Sequence of chain 4.A:
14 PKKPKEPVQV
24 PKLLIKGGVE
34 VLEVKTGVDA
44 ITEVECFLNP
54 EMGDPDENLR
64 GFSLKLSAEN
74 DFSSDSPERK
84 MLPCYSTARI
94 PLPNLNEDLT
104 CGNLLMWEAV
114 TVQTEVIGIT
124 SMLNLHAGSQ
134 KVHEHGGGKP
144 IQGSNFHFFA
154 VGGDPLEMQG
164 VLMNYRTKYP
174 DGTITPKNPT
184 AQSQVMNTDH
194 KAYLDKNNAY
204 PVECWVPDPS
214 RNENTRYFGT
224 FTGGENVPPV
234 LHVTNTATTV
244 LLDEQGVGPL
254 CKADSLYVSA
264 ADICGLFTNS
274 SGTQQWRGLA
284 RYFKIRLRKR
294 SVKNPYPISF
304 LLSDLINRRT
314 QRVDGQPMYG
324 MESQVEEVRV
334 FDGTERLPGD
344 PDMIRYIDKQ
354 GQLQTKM

Sequence of chain 4.E:
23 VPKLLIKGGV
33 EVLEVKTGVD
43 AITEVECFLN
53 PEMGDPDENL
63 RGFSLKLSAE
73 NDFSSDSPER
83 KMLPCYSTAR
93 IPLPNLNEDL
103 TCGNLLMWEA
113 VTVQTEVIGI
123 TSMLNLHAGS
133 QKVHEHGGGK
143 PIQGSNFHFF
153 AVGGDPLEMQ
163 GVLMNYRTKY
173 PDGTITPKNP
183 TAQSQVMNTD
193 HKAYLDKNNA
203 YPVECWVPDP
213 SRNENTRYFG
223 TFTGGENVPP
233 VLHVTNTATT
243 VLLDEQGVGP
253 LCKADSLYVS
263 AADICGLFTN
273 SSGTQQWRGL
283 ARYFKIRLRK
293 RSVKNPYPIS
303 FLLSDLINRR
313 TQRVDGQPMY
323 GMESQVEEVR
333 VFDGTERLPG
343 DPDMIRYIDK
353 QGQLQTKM

Binding-site contacts:
Ligand atom O7 contacts residue LEU62 of chain 4.E at 3.3 Å.
Ligand atom O8 contacts residue LYS68 of chain 4.E at 3.3 Å.
Ligand atom O1B contacts residue SER274 of chain 4.E at 3.3 Å (h-bond).
Ligand atom C11 contacts residue LEU62 of chain 4.E at 3.5 Å (hydrophobic).
Ligand atom C7 contacts residue LEU62 of chain 4.E at 3.8 Å (hydrophobic).
Ligand atom C10 contacts residue ASN272 of chain 4.E at 3.9 Å.
Ligand atom O10 contacts residue LEU62 of chain 4.E at 2.8 Å.
Ligand atom C1 contacts residue THR276 of chain 4.E at 3.3 Å.
Ligand atom C11 contacts residue PHE65 of chain 4.E at 3.7 Å (hydrophobic).
Ligand atom O9 contacts residue GLN278 of chain 4.E at 4.0 Å.
Ligand atom O8 contacts residue ASN272 of chain 4.E at 3.5 Å (h-bond).
Ligand atom C9 contacts residue LYS68 of chain 4.E at 3.8 Å.
Ligand atom N5 contacts residue GLN278 of chain 4.E at 3.7 Å.
Ligand atom C11 contacts residue THR276 of chain 4.E at 3.4 Å.
Ligand atom C10 contacts residue GLN278 of chain 4.E at 4.0 Å.
Ligand atom O9 contacts residue LYS68 of chain 4.E at 2.9 Å (salt-bridge).
Ligand atom C11 contacts residue ASN272 of chain 4.E at 3.5 Å.
Ligand atom C1 contacts residue LYS68 of chain 4.E at 3.8 Å.
Ligand atom O8 contacts residue GLN278 of chain 4.E at 3.5 Å (h-bond).
Ligand atom N5 contacts residue LEU62 of chain 4.E at 3.9 Å.
Ligand atom O1A contacts residue THR276 of chain 4.E at 2.6 Å (h-bond).
Ligand atom O10 contacts residue PHE75 of chain 4.A at 3.9 Å.
Ligand atom C8 contacts residue GLN278 of chain 4.E at 3.7 Å.
Ligand atom C7 contacts residue GLN278 of chain 4.E at 3.9 Å.
Ligand atom C6 contacts residue ASN272 of chain 4.E at 3.7 Å.
Ligand atom N5 contacts residue ASN272 of chain 4.E at 3.2 Å (h-bond).
Ligand atom O1B contacts residue THR276 of chain 4.E at 3.4 Å (h-bond).
Ligand atom C6 contacts residue LYS68 of chain 4.E at 4.0 Å.
Ligand atom O1A contacts residue ASN272 of chain 4.E at 3.6 Å.
Ligand atom C11 contacts residue HIS138 of chain 4.D at 3.5 Å.
Ligand atom C9 contacts residue LEU67 of chain 4.E at 4.0 Å (hydrophobic).
Ligand atom O9 contacts residue LEU67 of chain 4.E at 3.1 Å.
Ligand atom O8 contacts residue THR276 of chain 4.E at 4.0 Å.
Ligand atom O1B contacts residue LYS68 of chain 4.E at 3.1 Å.
Ligand atom O1A contacts residue LYS68 of chain 4.E at 3.8 Å.
Ligand atom C11 contacts residue GLN278 of chain 4.E at 3.5 Å.
Ligand atom C9 contacts residue GLN278 of chain 4.E at 3.3 Å.
Ligand atom C11 contacts residue PHE270 of chain 4.E at 3.9 Å (hydrophobic).
Ligand atom C10 contacts residue LEU62 of chain 4.E at 3.1 Å (hydrophobic).
Ligand atom C11 contacts residue PHE75 of chain 4.A at 3.5 Å (hydrophobic).

Sequence of chain 4.D:
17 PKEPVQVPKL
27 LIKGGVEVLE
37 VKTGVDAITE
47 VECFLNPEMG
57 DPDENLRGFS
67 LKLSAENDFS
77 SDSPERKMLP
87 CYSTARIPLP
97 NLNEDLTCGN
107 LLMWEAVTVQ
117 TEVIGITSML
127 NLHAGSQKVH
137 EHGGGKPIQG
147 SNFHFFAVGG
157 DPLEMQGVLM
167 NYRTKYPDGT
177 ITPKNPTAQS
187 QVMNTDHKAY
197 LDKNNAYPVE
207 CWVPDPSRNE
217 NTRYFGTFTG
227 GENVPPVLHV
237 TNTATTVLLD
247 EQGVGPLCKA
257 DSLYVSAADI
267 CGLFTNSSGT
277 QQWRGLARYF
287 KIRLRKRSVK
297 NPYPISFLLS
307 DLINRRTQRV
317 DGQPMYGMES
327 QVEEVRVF

A protein and the small-molecule ligand that binds it are described below.
Small molecule (SMILES): CC(=O)N[C@H]1[C@H]([C@H](O)[C@H](O)CO)O[C@@](O[C@H](CO)[C@@H](O)[C@@H]2O[C@@H](C(=O)O)C[C@H](O)[C@H]2NC(C)=O)(C(=O)O)C[C@@H]1O